Binding-site contacts:
Ligand atom C2 contacts residue PRO7 of chain 1.A at 3.1 Å (hydrophobic).
Ligand atom C3 contacts residue ARG8 of chain 1.A at 4.3 Å.
Ligand atom C1 contacts residue ASN208 of chain 1.A at 2.7 Å.
Ligand atom O7 contacts residue LEU9 of chain 1.A at 3.9 Å.
Ligand atom O5 contacts residue ASN208 of chain 1.A at 2.6 Å (h-bond).
Ligand atom C8 contacts residue ARG8 of chain 1.A at 3.7 Å.
Ligand atom C1 contacts residue PRO7 of chain 1.A at 3.0 Å (hydrophobic).
Ligand atom C3 contacts residue PRO7 of chain 1.A at 3.6 Å (hydrophobic).
Ligand atom C8 contacts residue PRO7 of chain 1.A at 3.5 Å (hydrophobic).
Ligand atom O3 contacts residue ARG8 of chain 1.A at 4.3 Å.
Ligand atom N2 contacts residue ASN208 of chain 1.A at 3.6 Å.
Ligand atom C6 contacts residue ASN208 of chain 1.A at 4.5 Å.
Ligand atom C7 contacts residue ARG8 of chain 1.A at 4.0 Å.
Ligand atom C5 contacts residue TYR6 of chain 1.A at 4.1 Å (hydrophobic).
Ligand atom C5 contacts residue ASN208 of chain 1.A at 4.0 Å.
Ligand atom C7 contacts residue PRO7 of chain 1.A at 3.3 Å (hydrophobic).
Ligand atom O3 contacts residue PRO7 of chain 1.A at 4.4 Å.
Ligand atom C6 contacts residue TYR6 of chain 1.A at 4.4 Å (hydrophobic).
Ligand atom N2 contacts residue PRO7 of chain 1.A at 2.5 Å (h-bond).
Ligand atom C8 contacts residue LEU9 of chain 1.A at 4.0 Å (hydrophobic).
Ligand atom C7 contacts residue LEU9 of chain 1.A at 4.4 Å (hydrophobic).
Ligand atom C8 contacts residue ARG280 of chain 1.A at 3.6 Å.
Ligand atom O6 contacts residue ASN208 of chain 1.A at 4.1 Å.
Ligand atom O5 contacts residue TYR6 of chain 1.A at 4.1 Å.
Ligand atom O6 contacts residue TYR6 of chain 1.A at 3.3 Å.
Ligand atom O5 contacts residue PRO7 of chain 1.A at 4.3 Å.
Ligand atom O7 contacts residue PRO7 of chain 1.A at 4.4 Å.
Ligand atom C2 contacts residue ASN208 of chain 1.A at 3.7 Å.
Ligand atom C1 contacts residue TYR6 of chain 1.A at 4.1 Å (hydrophobic).
Ligand atom N2 contacts residue ARG8 of chain 1.A at 3.9 Å.

A small-molecule ligand and the protein it binds are described below.
Small molecule (SMILES): CC(=O)N[C@@H]1[C@@H](O)[C@H](O)[C@@H](CO)O[C@H]1O

Sequence of chain 1.A:
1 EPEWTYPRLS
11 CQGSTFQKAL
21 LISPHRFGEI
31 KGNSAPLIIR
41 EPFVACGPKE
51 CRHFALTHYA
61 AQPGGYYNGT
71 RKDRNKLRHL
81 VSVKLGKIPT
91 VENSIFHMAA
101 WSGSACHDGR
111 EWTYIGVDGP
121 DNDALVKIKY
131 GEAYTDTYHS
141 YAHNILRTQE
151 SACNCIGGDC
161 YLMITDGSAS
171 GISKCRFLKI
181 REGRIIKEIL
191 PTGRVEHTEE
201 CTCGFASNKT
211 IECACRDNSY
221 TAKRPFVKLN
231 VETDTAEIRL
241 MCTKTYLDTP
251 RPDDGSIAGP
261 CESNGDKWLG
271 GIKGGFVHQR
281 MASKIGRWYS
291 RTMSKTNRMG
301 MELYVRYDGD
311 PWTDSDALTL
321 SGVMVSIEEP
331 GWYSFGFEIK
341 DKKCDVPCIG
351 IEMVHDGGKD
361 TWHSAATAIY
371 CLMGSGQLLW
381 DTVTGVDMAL